Sequence of chain 1.B:
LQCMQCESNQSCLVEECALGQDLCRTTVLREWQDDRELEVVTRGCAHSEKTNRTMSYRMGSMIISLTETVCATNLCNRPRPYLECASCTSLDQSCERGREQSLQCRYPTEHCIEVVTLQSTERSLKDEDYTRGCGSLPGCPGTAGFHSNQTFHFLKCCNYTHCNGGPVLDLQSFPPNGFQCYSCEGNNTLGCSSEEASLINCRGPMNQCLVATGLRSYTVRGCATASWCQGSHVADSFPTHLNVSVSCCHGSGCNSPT

Binding-site contacts:
Ligand atom C1 contacts residue GLN161 of chain 1.B at 3.9 Å.
Ligand atom O6 contacts residue THR132 of chain 1.B at 4.5 Å.
Ligand atom C5 contacts residue ASN160 of chain 1.B at 3.8 Å.
Ligand atom O5 contacts residue GLN161 of chain 1.B at 3.7 Å.
Ligand atom C2 contacts residue ASN160 of chain 1.B at 3.0 Å.
Ligand atom C3 contacts residue ASN160 of chain 1.B at 4.1 Å.
Ligand atom O5 contacts residue ASN160 of chain 1.B at 2.5 Å (h-bond).
Ligand atom C7 contacts residue ASN160 of chain 1.B at 3.4 Å.
Ligand atom C1 contacts residue ASN160 of chain 1.B at 1.6 Å.
Ligand atom C5 contacts residue GLN161 of chain 1.B at 4.4 Å.
Ligand atom C8 contacts residue ASN160 of chain 1.B at 3.8 Å.
Ligand atom N2 contacts residue ASN160 of chain 1.B at 3.3 Å (h-bond).
Ligand atom O7 contacts residue ASN160 of chain 1.B at 2.9 Å (h-bond).

This protein binds this small molecule.
Small molecule (SMILES): CC(=O)N[C@@H]1[C@@H](O)[C@H](O)[C@@H](CO)O[C@H]1O